Sequence of chain 1.A:
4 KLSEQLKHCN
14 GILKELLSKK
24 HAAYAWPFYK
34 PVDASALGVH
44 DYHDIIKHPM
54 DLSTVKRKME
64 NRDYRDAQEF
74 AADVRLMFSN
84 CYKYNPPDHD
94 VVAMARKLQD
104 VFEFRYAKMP

This small molecule binds to this protein.
Small molecule (SMILES): C[C@H](O)COCC(COC[C@@H](C)O)(COC[C@@H](C)O)COC[C@@H](C)O

Binding-site contacts:
Ligand atom CAF contacts residue ASP66 of chain 1.A at 3.9 Å.
Ligand atom OAG contacts residue ASP66 of chain 1.A at 2.8 Å (salt-bridge).
Ligand atom CAA contacts residue ASP66 of chain 1.A at 3.9 Å.
Ligand atom OAG contacts residue ASN64 of chain 1.A at 4.4 Å.